The protein below binds the small molecule below.
Small molecule (SMILES): Nc1nc(=O)c2ncn([C@H]3C[C@H](O[P](=O)(O)OC[C@H]4O[C@@H](n5cnc6c(=O)nc(N)[nH]c65)C[C@@H]4O[P](=O)(O)OC[C@H]4O[C@@H](n5cnc6c(=O)nc(N)[nH]c65)C[C@@H]4O[P](=O)(O)OC[C@H]4O[C@@H](n5cnc6c(=O)nc(N)[nH]c65)C[C@@H]4O[P](=O)(O)OC[C@H]4O[C@@H](n5cnc6c(=O)nc(N)[nH]c65)C[C@@H]4O[P](=O)(O)OC[C@H]4O[C@@H](n5cnc6c(=O)nc(N)[nH]c65)C[C@@H]4O[P](=O)(O)OC[C@H]4O[C@@H](n5cnc6c(=O)nc(N)[nH]c65)C[C@@H]4O[P](=O)(O)OC[C@H]4O[C@@H](n5cnc6c(=O)nc(N)[nH]c65)C[C@@H]4O[P](=O)(O)OC[C@H]4O[C@@H](n5cnc6c(=O)nc(N)[nH]c65)C[C@@H]4O)[C@@H](COP(=O)=O)O3)c2[nH]1

Sequence of chain 1.A:
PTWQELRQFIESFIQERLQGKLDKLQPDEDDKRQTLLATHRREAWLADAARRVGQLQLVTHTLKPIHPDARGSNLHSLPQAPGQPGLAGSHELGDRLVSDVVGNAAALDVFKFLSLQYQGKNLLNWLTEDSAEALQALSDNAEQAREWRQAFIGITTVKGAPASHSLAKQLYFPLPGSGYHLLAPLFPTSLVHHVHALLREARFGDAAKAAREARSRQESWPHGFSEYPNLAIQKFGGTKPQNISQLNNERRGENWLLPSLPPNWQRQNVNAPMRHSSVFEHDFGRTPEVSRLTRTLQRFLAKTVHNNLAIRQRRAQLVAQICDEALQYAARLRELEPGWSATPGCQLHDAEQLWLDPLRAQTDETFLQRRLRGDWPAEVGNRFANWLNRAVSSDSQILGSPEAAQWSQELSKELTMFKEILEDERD

Binding-site contacts:
Ligand atom N2 contacts residue DC8 of chain 1.BA at 2.7 Å (h-bond).
Ligand atom C2 contacts residue DC5 of chain 1.BA at 3.4 Å.
Ligand atom C5' contacts residue ASN111 of chain 1.A at 3.4 Å.
Ligand atom N1 contacts residue DC1 of chain 1.BA at 2.6 Å (h-bond).
Ligand atom N1 contacts residue DC6 of chain 1.BA at 3.0 Å (h-bond).
Ligand atom O6 contacts residue DC7 of chain 1.BA at 3.2 Å (h-bond).
Ligand atom C5' contacts residue ASN250 of chain 1.A at 3.0 Å.
Ligand atom N2 contacts residue DC7 of chain 1.BA at 2.4 Å (h-bond).
Ligand atom O5' contacts residue ASN111 of chain 1.A at 3.1 Å (h-bond).
Ligand atom OP1 contacts residue ASN250 of chain 1.A at 2.7 Å (h-bond).
Ligand atom O6 contacts residue DC5 of chain 1.BA at 2.9 Å (h-bond).
Ligand atom P contacts residue ASN111 of chain 1.A at 3.5 Å.
Ligand atom N1 contacts residue DC7 of chain 1.BA at 3.2 Å (h-bond).
Ligand atom O6 contacts residue DC8 of chain 1.BA at 3.1 Å (h-bond).
Ligand atom O6 contacts residue DC4 of chain 1.BA at 2.8 Å (h-bond).
Ligand atom N1 contacts residue DC8 of chain 1.BA at 2.9 Å (h-bond).
Ligand atom N2 contacts residue DC3 of chain 1.BA at 2.9 Å (h-bond).
Ligand atom C2 contacts residue DC7 of chain 1.BA at 3.5 Å.
Ligand atom N2 contacts residue DC2 of chain 1.BA at 2.9 Å (h-bond).
Ligand atom O6 contacts residue DC6 of chain 1.BA at 3.0 Å (h-bond).
Ligand atom N2 contacts residue DC5 of chain 1.BA at 2.4 Å (h-bond).
Ligand atom O6 contacts residue DC1 of chain 1.BA at 2.9 Å (h-bond).
Ligand atom C2 contacts residue DC1 of chain 1.BA at 3.4 Å.
Ligand atom N1 contacts residue DC4 of chain 1.BA at 3.0 Å (h-bond).
Ligand atom N1 contacts residue DC3 of chain 1.BA at 3.0 Å (h-bond).
Ligand atom O6 contacts residue DC9 of chain 1.BA at 2.8 Å (h-bond).
Ligand atom N2 contacts residue DC4 of chain 1.BA at 2.7 Å (h-bond).
Ligand atom C2 contacts residue DC9 of chain 1.BA at 3.5 Å.
Ligand atom OP1 contacts residue ASN111 of chain 1.A at 2.7 Å (h-bond).
Ligand atom O6 contacts residue DC2 of chain 1.BA at 2.9 Å (h-bond).
Ligand atom N2 contacts residue DC1 of chain 1.BA at 2.5 Å (h-bond).
Ligand atom O6 contacts residue DC3 of chain 1.BA at 3.0 Å (h-bond).
Ligand atom N1 contacts residue DC5 of chain 1.BA at 2.7 Å (h-bond).
Ligand atom N1 contacts residue DC9 of chain 1.BA at 2.6 Å (h-bond).
Ligand atom N1 contacts residue DC2 of chain 1.BA at 3.2 Å (h-bond).
Ligand atom N2 contacts residue DC6 of chain 1.BA at 2.8 Å (h-bond).
Ligand atom C5' contacts residue LYS247 of chain 1.A at 3.5 Å.
Ligand atom O5' contacts residue ASN250 of chain 1.A at 3.4 Å (h-bond).
Ligand atom N2 contacts residue DC9 of chain 1.BA at 2.5 Å (h-bond).
Ligand atom OP1 contacts residue LYS247 of chain 1.A at 3.2 Å.